Sequence of chain 1.M:
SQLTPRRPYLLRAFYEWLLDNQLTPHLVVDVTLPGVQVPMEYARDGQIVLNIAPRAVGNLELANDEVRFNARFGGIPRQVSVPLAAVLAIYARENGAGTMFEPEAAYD

This protein binds this small molecule.
Small molecule (SMILES): C[C@H](N)C(=O)N[C@@H](C)C(=O)N[C@@H](CC(N)=O)C(=O)N[C@@H](CC(=O)O)C(=O)N[C@@H](CCC(=O)O)C(=O)N[C@@H](CC(N)=O)C(=O)N[C@@H](Cc1ccc(O)cc1)C(=O)N[C@@H](C)C(=O)O

Binding-site contacts:
Ligand atom N contacts residue ARG72 of chain 1.M at 2.9 Å (salt-bridge).
Ligand atom OD1 contacts residue ARG55 of chain 1.M at 3.2 Å.
Ligand atom OD2 contacts residue GLY75 of chain 1.M at 2.7 Å (h-bond).
Ligand atom CA contacts residue VAL49 of chain 1.M at 3.6 Å (hydrophobic).
Ligand atom N contacts residue ARG55 of chain 1.M at 2.9 Å (salt-bridge).
Ligand atom CE1 contacts residue ALA71 of chain 1.M at 3.4 Å (hydrophobic).
Ligand atom O contacts residue TYR42 of chain 1.M at 3.3 Å.
Ligand atom C contacts residue ARG72 of chain 1.M at 3.5 Å.
Ligand atom O contacts residue ARG72 of chain 1.M at 3.4 Å (salt-bridge).
Ligand atom CD1 contacts residue ALA71 of chain 1.M at 3.4 Å (hydrophobic).
Ligand atom O contacts residue ARG55 of chain 1.M at 3.3 Å.
Ligand atom CD2 contacts residue VAL57 of chain 1.M at 3.5 Å (hydrophobic).
Ligand atom O contacts residue ALA56 of chain 1.M at 3.4 Å.
Ligand atom N contacts residue VAL49 of chain 1.M at 2.9 Å (h-bond).
Ligand atom OH contacts residue ASN70 of chain 1.M at 3.2 Å.
Ligand atom CZ contacts residue ASN70 of chain 1.M at 3.4 Å.
Ligand atom C contacts residue ARG55 of chain 1.M at 3.6 Å.
Ligand atom OD1 contacts residue LEU50 of chain 1.M at 3.4 Å.
Ligand atom OD2 contacts residue ARG72 of chain 1.M at 3.1 Å (salt-bridge).
Ligand atom CB contacts residue VAL57 of chain 1.M at 3.7 Å (hydrophobic).
Ligand atom OXT contacts residue ARG72 of chain 1.M at 2.3 Å (salt-bridge).
Ligand atom C contacts residue ARG72 of chain 1.M at 3.1 Å.
Ligand atom CB contacts residue ARG72 of chain 1.M at 3.5 Å.
Ligand atom ND2 contacts residue ALA56 of chain 1.M at 3.7 Å.
Ligand atom CG contacts residue ASN51 of chain 1.M at 3.6 Å.
Ligand atom ND2 contacts residue ASN51 of chain 1.M at 3.1 Å (h-bond).
Ligand atom CA contacts residue ARG55 of chain 1.M at 3.3 Å.
Ligand atom O contacts residue ARG72 of chain 1.M at 3.3 Å.
Ligand atom O contacts residue PHE73 of chain 1.M at 3.5 Å.
Ligand atom CB contacts residue VAL49 of chain 1.M at 3.3 Å (hydrophobic).
Ligand atom OD1 contacts residue ASN51 of chain 1.M at 2.8 Å (h-bond).
Ligand atom O contacts residue ALA56 of chain 1.M at 3.6 Å.
Ligand atom OD2 contacts residue GLY74 of chain 1.M at 3.6 Å (h-bond).
Ligand atom N contacts residue PHE73 of chain 1.M at 3.7 Å.
Ligand atom CB contacts residue PHE73 of chain 1.M at 3.4 Å (hydrophobic).
Ligand atom CG contacts residue ARG72 of chain 1.M at 3.3 Å.
Ligand atom O contacts residue ARG72 of chain 1.M at 3.4 Å (salt-bridge).
Ligand atom OE2 contacts residue ASN51 of chain 1.M at 3.2 Å (h-bond).
Ligand atom CB contacts residue ILE48 of chain 1.M at 3.5 Å (hydrophobic).
Ligand atom CA contacts residue PHE73 of chain 1.M at 3.5 Å (hydrophobic).